Sequence of chain 1.A:
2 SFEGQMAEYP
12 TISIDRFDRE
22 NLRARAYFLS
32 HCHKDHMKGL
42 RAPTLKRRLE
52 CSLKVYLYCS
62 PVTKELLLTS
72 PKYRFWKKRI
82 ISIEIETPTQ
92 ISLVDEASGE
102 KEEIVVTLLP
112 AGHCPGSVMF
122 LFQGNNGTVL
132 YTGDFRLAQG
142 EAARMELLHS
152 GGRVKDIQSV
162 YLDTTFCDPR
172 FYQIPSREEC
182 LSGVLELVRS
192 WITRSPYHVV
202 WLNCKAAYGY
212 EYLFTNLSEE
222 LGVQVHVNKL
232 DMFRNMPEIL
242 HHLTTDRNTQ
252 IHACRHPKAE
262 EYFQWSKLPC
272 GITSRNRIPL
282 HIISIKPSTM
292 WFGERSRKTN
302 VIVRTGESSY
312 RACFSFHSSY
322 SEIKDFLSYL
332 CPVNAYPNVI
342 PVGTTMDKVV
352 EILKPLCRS

A protein and the small-molecule ligand that binds it are described below.
Small molecule (SMILES): Nc1nc(=O)c2ncn([C@H]3C[C@H](OP(=O)(O)O)[C@@H](CO[P](=O)(O)O[C@H]4C[C@H](n5cnc6c(N)ncnc65)O[C@@H]4COP(=O)(O)O)O3)c2[nH]1

Binding-site contacts:
Ligand atom OP2 contacts residue ZN1 of chain 1.E at 4.0 Å.
Ligand atom P contacts residue ZN1 of chain 1.F at 2.9 Å.
Ligand atom C3' contacts residue ALA208 of chain 1.A at 4.1 Å (hydrophobic).
Ligand atom P contacts residue LYS35 of chain 1.A at 3.4 Å.
Ligand atom O5' contacts residue LYS35 of chain 1.A at 3.7 Å.
Ligand atom C4' contacts residue ALA207 of chain 1.A at 3.5 Å (hydrophobic).
Ligand atom OP1 contacts residue LYS35 of chain 1.A at 3.1 Å (salt-bridge).
Ligand atom O4' contacts residue LYS206 of chain 1.A at 3.8 Å.
Ligand atom OP2 contacts residue LYS35 of chain 1.A at 2.9 Å (salt-bridge).
Ligand atom OP1 contacts residue ZN1 of chain 1.E at 2.1 Å.
Ligand atom C4 contacts residue LYS206 of chain 1.A at 3.6 Å.
Ligand atom OP2 contacts residue ZN1 of chain 1.F at 2.2 Å.
Ligand atom P contacts residue HIS318 of chain 1.A at 3.6 Å.
Ligand atom O3' contacts residue ZN1 of chain 1.F at 3.4 Å.
Ligand atom OP1 contacts residue HIS318 of chain 1.A at 3.4 Å (h-bond).
Ligand atom OP1 contacts residue ZN1 of chain 1.F at 3.1 Å.
Ligand atom OP1 contacts residue HIS34 of chain 1.A at 3.2 Å (h-bond).
Ligand atom P contacts residue ZN1 of chain 1.E at 3.4 Å.
Ligand atom O3' contacts residue ALA208 of chain 1.A at 3.1 Å.
Ligand atom OP1 contacts residue HIS34 of chain 1.A at 3.5 Å.
Ligand atom C5' contacts residue ALA207 of chain 1.A at 3.1 Å (hydrophobic).
Ligand atom P contacts residue ASP135 of chain 1.A at 4.0 Å.
Ligand atom OP2 contacts residue LYS35 of chain 1.A at 3.9 Å.
Ligand atom P contacts residue HIS34 of chain 1.A at 3.9 Å.
Ligand atom OP1 contacts residue ASP135 of chain 1.A at 2.8 Å (salt-bridge).
Ligand atom O5' contacts residue PHE317 of chain 1.A at 3.6 Å.
Ligand atom O5' contacts residue HIS34 of chain 1.A at 3.6 Å.
Ligand atom OP2 contacts residue HIS34 of chain 1.A at 3.6 Å.
Ligand atom C4' contacts residue ALA208 of chain 1.A at 3.8 Å (hydrophobic).
Ligand atom N9 contacts residue LYS206 of chain 1.A at 4.0 Å.
Ligand atom N3 contacts residue LYS206 of chain 1.A at 4.0 Å.
Ligand atom N7 contacts residue LYS206 of chain 1.A at 4.0 Å.
Ligand atom P contacts residue ALA208 of chain 1.A at 4.1 Å.
Ligand atom C5 contacts residue LYS206 of chain 1.A at 3.7 Å.
Ligand atom C6 contacts residue LYS206 of chain 1.A at 4.0 Å.
Ligand atom OP2 contacts residue ASP36 of chain 1.A at 3.3 Å (salt-bridge).
Ligand atom OP1 contacts residue HIS114 of chain 1.A at 3.0 Å.
Ligand atom OP2 contacts residue ASP36 of chain 1.A at 2.7 Å (salt-bridge).
Ligand atom OP1 contacts residue ALA208 of chain 1.A at 3.8 Å.
Ligand atom O3' contacts residue HIS318 of chain 1.A at 2.6 Å (h-bond).